The protein below binds the small molecule below.
Small molecule (SMILES): CC(=O)N[C@@H]1[C@@H](O)[C@H](O)[C@@H](CO)O[C@H]1O

Sequence of chain 1.A:
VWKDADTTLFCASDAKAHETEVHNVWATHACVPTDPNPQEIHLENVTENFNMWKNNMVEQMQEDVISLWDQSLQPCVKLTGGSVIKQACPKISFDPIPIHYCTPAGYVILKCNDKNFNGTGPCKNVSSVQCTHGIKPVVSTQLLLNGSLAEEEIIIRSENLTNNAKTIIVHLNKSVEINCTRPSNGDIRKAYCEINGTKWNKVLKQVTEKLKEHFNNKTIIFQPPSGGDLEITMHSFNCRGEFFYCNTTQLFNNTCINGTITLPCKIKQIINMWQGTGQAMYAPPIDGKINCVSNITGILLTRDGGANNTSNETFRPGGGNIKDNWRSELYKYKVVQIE

Binding-site contacts:
Ligand atom O4 contacts residue GLN212 of chain 1.A at 4.3 Å.
Ligand atom C6 contacts residue LYS216 of chain 1.A at 3.7 Å.
Ligand atom O6 contacts residue LYS216 of chain 1.A at 2.9 Å.
Ligand atom C1 contacts residue ASN173 of chain 1.A at 1.4 Å.
Ligand atom C6 contacts residue GLU153 of chain 1.A at 3.5 Å.
Ligand atom C1 contacts residue GLU152 of chain 1.A at 3.8 Å.
Ligand atom O7 contacts residue GLU152 of chain 1.A at 3.7 Å.
Ligand atom C5 contacts residue ILE154 of chain 1.A at 4.1 Å (hydrophobic).
Ligand atom C5 contacts residue GLN212 of chain 1.A at 4.5 Å.
Ligand atom C7 contacts residue ASN173 of chain 1.A at 3.0 Å.
Ligand atom C2 contacts residue GLU152 of chain 1.A at 4.0 Å.
Ligand atom C1 contacts residue ILE154 of chain 1.A at 4.2 Å (hydrophobic).
Ligand atom O5 contacts residue ASN173 of chain 1.A at 2.4 Å (h-bond).
Ligand atom O6 contacts residue ILE154 of chain 1.A at 3.1 Å (h-bond).
Ligand atom C6 contacts residue ILE154 of chain 1.A at 3.9 Å (hydrophobic).
Ligand atom C7 contacts residue GLU152 of chain 1.A at 4.4 Å.
Ligand atom C4 contacts residue GLN212 of chain 1.A at 4.5 Å.
Ligand atom O5 contacts residue ILE154 of chain 1.A at 3.2 Å (h-bond).
Ligand atom C4 contacts residue ASN173 of chain 1.A at 4.1 Å.
Ligand atom N2 contacts residue ASN173 of chain 1.A at 2.7 Å (h-bond).
Ligand atom C5 contacts residue GLU153 of chain 1.A at 4.3 Å.
Ligand atom C5 contacts residue ASN173 of chain 1.A at 3.6 Å.
Ligand atom C8 contacts residue ASN173 of chain 1.A at 4.1 Å.
Ligand atom C3 contacts residue GLN212 of chain 1.A at 3.9 Å.
Ligand atom O5 contacts residue GLU152 of chain 1.A at 3.8 Å.
Ligand atom O7 contacts residue ASN173 of chain 1.A at 3.2 Å (h-bond).
Ligand atom O5 contacts residue GLU153 of chain 1.A at 3.5 Å.
Ligand atom C2 contacts residue ASN173 of chain 1.A at 2.2 Å.
Ligand atom C1 contacts residue GLU153 of chain 1.A at 4.4 Å.
Ligand atom C3 contacts residue ASN173 of chain 1.A at 3.6 Å.
Ligand atom O6 contacts residue GLU153 of chain 1.A at 3.9 Å.